The small molecule below binds the protein below.
Small molecule (SMILES): CC(=O)N[C@@H]1[C@@H](O)[C@H](O)[C@@H](CO)O[C@H]1O

Binding-site contacts:
Ligand atom O6 contacts residue GLY105 of chain 1.C at 4.4 Å.
Ligand atom O6 contacts residue VAL106 of chain 1.C at 4.1 Å.
Ligand atom C2 contacts residue ASN107 of chain 1.C at 2.4 Å.
Ligand atom C7 contacts residue ASN107 of chain 1.C at 3.3 Å.
Ligand atom C5 contacts residue PRO104 of chain 1.C at 3.7 Å (hydrophobic).
Ligand atom N2 contacts residue ASN107 of chain 1.C at 2.9 Å (h-bond).
Ligand atom C1 contacts residue ASN107 of chain 1.C at 1.4 Å.
Ligand atom C4 contacts residue ASN107 of chain 1.C at 4.2 Å.
Ligand atom C5 contacts residue ASN107 of chain 1.C at 3.6 Å.
Ligand atom C6 contacts residue PRO104 of chain 1.C at 4.0 Å (hydrophobic).
Ligand atom C8 contacts residue ASN107 of chain 1.C at 4.5 Å.
Ligand atom O5 contacts residue ASN107 of chain 1.C at 2.3 Å (h-bond).
Ligand atom O6 contacts residue PRO104 of chain 1.C at 3.3 Å (h-bond).
Ligand atom C3 contacts residue ASN107 of chain 1.C at 3.8 Å.
Ligand atom O5 contacts residue PRO104 of chain 1.C at 4.3 Å.
Ligand atom O7 contacts residue ASN107 of chain 1.C at 3.3 Å (h-bond).

Sequence of chain 1.C:
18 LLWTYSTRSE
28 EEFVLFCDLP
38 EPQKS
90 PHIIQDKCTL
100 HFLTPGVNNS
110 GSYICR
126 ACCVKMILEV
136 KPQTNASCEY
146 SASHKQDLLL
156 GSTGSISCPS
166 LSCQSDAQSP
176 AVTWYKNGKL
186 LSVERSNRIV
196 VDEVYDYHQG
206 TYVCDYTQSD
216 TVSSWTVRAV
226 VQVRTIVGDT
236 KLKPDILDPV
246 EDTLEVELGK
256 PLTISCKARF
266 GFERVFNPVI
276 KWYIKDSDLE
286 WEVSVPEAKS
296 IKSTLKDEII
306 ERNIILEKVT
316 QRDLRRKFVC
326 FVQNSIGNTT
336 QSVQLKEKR